A protein and the small-molecule ligand that binds it are described below.
Small molecule (SMILES): CC(=O)C(=O)O

Binding-site contacts:
Ligand atom O3 contacts residue GLU241 of chain 1.B at 3.4 Å (salt-bridge).
Ligand atom OXT contacts residue ASP265 of chain 1.B at 2.8 Å (salt-bridge).
Ligand atom O3 contacts residue LYS239 of chain 1.B at 2.8 Å (salt-bridge).
Ligand atom CB contacts residue MG1 of chain 1.H at 4.2 Å.
Ligand atom O contacts residue ARG263 of chain 1.B at 3.4 Å (salt-bridge).
Ligand atom O contacts residue MG1 of chain 1.H at 4.0 Å.
Ligand atom OXT contacts residue MG1 of chain 1.H at 2.1 Å.
Ligand atom OXT contacts residue GLY264 of chain 1.B at 3.6 Å.
Ligand atom C contacts residue THR297 of chain 1.B at 3.5 Å.
Ligand atom O contacts residue THR297 of chain 1.B at 2.5 Å (h-bond).
Ligand atom O3 contacts residue ARG50 of chain 1.B at 4.5 Å.
Ligand atom C contacts residue ALA262 of chain 1.B at 3.7 Å (hydrophobic).
Ligand atom CA contacts residue ALA262 of chain 1.B at 3.8 Å (hydrophobic).
Ligand atom C contacts residue ARG263 of chain 1.B at 4.3 Å.
Ligand atom OXT contacts residue GLU241 of chain 1.B at 3.1 Å (salt-bridge).
Ligand atom CA contacts residue THR297 of chain 1.B at 3.9 Å.
Ligand atom CB contacts residue ALA296 of chain 1.B at 4.2 Å (hydrophobic).
Ligand atom CB contacts residue THR297 of chain 1.B at 3.5 Å.
Ligand atom O contacts residue ASP265 of chain 1.B at 3.9 Å.
Ligand atom OXT contacts residue ALA262 of chain 1.B at 3.8 Å.
Ligand atom O3 contacts residue ASP265 of chain 1.B at 4.0 Å.
Ligand atom CA contacts residue MG1 of chain 1.H at 2.8 Å.
Ligand atom O contacts residue ALA262 of chain 1.B at 3.2 Å.
Ligand atom CB contacts residue MET329 of chain 1.B at 4.0 Å (hydrophobic).
Ligand atom O3 contacts residue MG1 of chain 1.H at 2.1 Å.
Ligand atom CA contacts residue GLU241 of chain 1.B at 3.9 Å.
Ligand atom C contacts residue GLY264 of chain 1.B at 3.7 Å.
Ligand atom CB contacts residue MET260 of chain 1.B at 3.7 Å (hydrophobic).
Ligand atom CB contacts residue ALA262 of chain 1.B at 4.0 Å (hydrophobic).
Ligand atom C contacts residue MG1 of chain 1.H at 2.8 Å.
Ligand atom CA contacts residue LYS239 of chain 1.B at 3.6 Å.
Ligand atom C contacts residue GLU241 of chain 1.B at 3.7 Å.
Ligand atom C contacts residue ASP265 of chain 1.B at 3.8 Å.
Ligand atom CB contacts residue ARG50 of chain 1.B at 4.2 Å.
Ligand atom CB contacts residue LYS239 of chain 1.B at 3.7 Å.
Ligand atom O3 contacts residue ALA262 of chain 1.B at 4.3 Å.
Ligand atom O contacts residue GLY264 of chain 1.B at 2.8 Å (h-bond).

Sequence of chain 1.B:
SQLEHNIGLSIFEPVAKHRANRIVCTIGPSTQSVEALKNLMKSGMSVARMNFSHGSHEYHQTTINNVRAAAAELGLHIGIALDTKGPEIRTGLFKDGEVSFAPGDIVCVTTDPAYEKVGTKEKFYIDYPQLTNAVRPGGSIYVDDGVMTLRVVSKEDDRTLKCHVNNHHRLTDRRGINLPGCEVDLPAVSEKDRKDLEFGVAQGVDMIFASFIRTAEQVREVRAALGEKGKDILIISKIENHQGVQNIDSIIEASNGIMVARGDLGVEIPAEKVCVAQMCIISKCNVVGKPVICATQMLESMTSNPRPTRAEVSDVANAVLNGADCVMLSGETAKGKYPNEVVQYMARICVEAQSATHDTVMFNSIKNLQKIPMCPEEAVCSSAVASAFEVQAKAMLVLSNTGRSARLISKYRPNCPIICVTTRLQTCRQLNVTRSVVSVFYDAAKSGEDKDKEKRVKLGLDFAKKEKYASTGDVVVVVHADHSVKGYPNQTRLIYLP